Binding-site contacts:
Ligand atom C2 contacts residue ASN107 of chain 1.F at 2.6 Å.
Ligand atom N2 contacts residue GLU110 of chain 1.F at 2.5 Å (salt-bridge).
Ligand atom C5 contacts residue GLU110 of chain 1.F at 4.3 Å.
Ligand atom O7 contacts residue ASN107 of chain 1.F at 3.8 Å.
Ligand atom C8 contacts residue SER109 of chain 1.F at 2.6 Å.
Ligand atom C7 contacts residue GLU110 of chain 1.F at 3.8 Å.
Ligand atom O5 contacts residue GLU110 of chain 1.F at 4.3 Å.
Ligand atom C5 contacts residue ASN107 of chain 1.F at 3.5 Å.
Ligand atom O6 contacts residue ASN107 of chain 1.F at 4.4 Å.
Ligand atom C8 contacts residue ASP113 of chain 1.F at 4.5 Å.
Ligand atom C7 contacts residue ASN107 of chain 1.F at 3.5 Å.
Ligand atom O7 contacts residue SER109 of chain 1.F at 3.5 Å (h-bond).
Ligand atom N2 contacts residue ASN107 of chain 1.F at 3.0 Å (h-bond).
Ligand atom C8 contacts residue GLU110 of chain 1.F at 3.7 Å.
Ligand atom C1 contacts residue ASN107 of chain 1.F at 1.5 Å.
Ligand atom O4 contacts residue GLU110 of chain 1.F at 4.4 Å.
Ligand atom C3 contacts residue ASN107 of chain 1.F at 3.9 Å.
Ligand atom O5 contacts residue ASN107 of chain 1.F at 2.1 Å (h-bond).
Ligand atom N2 contacts residue SER109 of chain 1.F at 3.7 Å.
Ligand atom C4 contacts residue GLU110 of chain 1.F at 3.9 Å.
Ligand atom C1 contacts residue GLU110 of chain 1.F at 3.2 Å.
Ligand atom C3 contacts residue GLU110 of chain 1.F at 2.6 Å.
Ligand atom C4 contacts residue ASN107 of chain 1.F at 4.2 Å.
Ligand atom C7 contacts residue SER109 of chain 1.F at 2.9 Å.
Ligand atom C2 contacts residue GLU110 of chain 1.F at 2.8 Å.
Ligand atom C6 contacts residue ASN107 of chain 1.F at 4.4 Å.
Ligand atom O3 contacts residue GLU110 of chain 1.F at 3.3 Å (salt-bridge).

A protein and the small-molecule ligand that binds it are described below.
Small molecule (SMILES): CC(=O)N[C@@H]1[C@@H](O)[C@H](O)[C@@H](CO)O[C@H]1O

Sequence of chain 1.F:
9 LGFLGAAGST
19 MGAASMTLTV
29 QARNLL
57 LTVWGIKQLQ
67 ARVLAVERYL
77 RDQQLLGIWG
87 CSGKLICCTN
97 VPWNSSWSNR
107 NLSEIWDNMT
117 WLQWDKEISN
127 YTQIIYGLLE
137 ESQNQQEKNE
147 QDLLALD